This small molecule binds to this protein.
Small molecule (SMILES): CC(=O)N[C@@H]1[C@@H](O)[C@H](O)[C@@H](CO)O[C@H]1O

Binding-site contacts:
Ligand atom C3 contacts residue ASN206 of chain 1.A at 3.9 Å.
Ligand atom O6 contacts residue ASN206 of chain 1.A at 4.4 Å.
Ligand atom O7 contacts residue ASN206 of chain 1.A at 3.7 Å.
Ligand atom C1 contacts residue ASN206 of chain 1.A at 1.4 Å.
Ligand atom C2 contacts residue ASN206 of chain 1.A at 2.6 Å.
Ligand atom N2 contacts residue ASN206 of chain 1.A at 3.0 Å (h-bond).
Ligand atom C8 contacts residue ASN206 of chain 1.A at 3.2 Å.
Ligand atom O5 contacts residue ASN206 of chain 1.A at 2.3 Å (h-bond).
Ligand atom C4 contacts residue ASN206 of chain 1.A at 4.2 Å.
Ligand atom C5 contacts residue ASN206 of chain 1.A at 3.6 Å.
Ligand atom C7 contacts residue ASN206 of chain 1.A at 3.1 Å.

Sequence of chain 1.A:
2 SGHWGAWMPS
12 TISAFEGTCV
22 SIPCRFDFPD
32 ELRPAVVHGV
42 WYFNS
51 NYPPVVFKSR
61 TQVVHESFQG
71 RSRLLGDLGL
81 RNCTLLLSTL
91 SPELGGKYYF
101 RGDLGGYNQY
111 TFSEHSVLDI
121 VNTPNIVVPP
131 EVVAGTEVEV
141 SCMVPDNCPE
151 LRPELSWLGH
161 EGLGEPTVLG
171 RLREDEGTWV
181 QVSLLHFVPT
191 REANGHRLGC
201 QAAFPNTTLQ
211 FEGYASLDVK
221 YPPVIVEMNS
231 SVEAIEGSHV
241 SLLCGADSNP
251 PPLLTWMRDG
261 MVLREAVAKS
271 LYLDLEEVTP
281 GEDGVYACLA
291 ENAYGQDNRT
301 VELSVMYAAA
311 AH